Binding-site contacts:
Ligand atom C3 contacts residue ASN167 of chain 1.F at 3.8 Å.
Ligand atom C4 contacts residue ASN167 of chain 1.F at 4.2 Å.
Ligand atom C8 contacts residue ILE164 of chain 1.F at 4.2 Å (hydrophobic).
Ligand atom C8 contacts residue ASN167 of chain 1.F at 4.1 Å.
Ligand atom C5 contacts residue ARG162 of chain 1.F at 4.2 Å.
Ligand atom O5 contacts residue ASN167 of chain 1.F at 2.4 Å (h-bond).
Ligand atom C8 contacts residue ARG278 of chain 1.C at 4.0 Å.
Ligand atom N2 contacts residue ASN167 of chain 1.F at 2.9 Å (h-bond).
Ligand atom C7 contacts residue ASN167 of chain 1.F at 3.4 Å.
Ligand atom C1 contacts residue ARG162 of chain 1.F at 4.2 Å.
Ligand atom O5 contacts residue ARG162 of chain 1.F at 3.3 Å (salt-bridge).
Ligand atom C6 contacts residue VAL144 of chain 1.F at 4.4 Å (hydrophobic).
Ligand atom O6 contacts residue ARG162 of chain 1.F at 4.0 Å.
Ligand atom O7 contacts residue ASN167 of chain 1.F at 3.6 Å (h-bond).
Ligand atom C7 contacts residue ARG278 of chain 1.C at 3.9 Å.
Ligand atom C2 contacts residue ASN167 of chain 1.F at 2.5 Å.
Ligand atom C6 contacts residue ARG162 of chain 1.F at 4.0 Å.
Ligand atom C1 contacts residue ASN167 of chain 1.F at 1.4 Å.
Ligand atom O7 contacts residue ARG278 of chain 1.C at 3.2 Å (salt-bridge).
Ligand atom C5 contacts residue ASN167 of chain 1.F at 3.6 Å.
Ligand atom N2 contacts residue THR168 of chain 1.F at 4.4 Å.

Sequence of chain 1.F:
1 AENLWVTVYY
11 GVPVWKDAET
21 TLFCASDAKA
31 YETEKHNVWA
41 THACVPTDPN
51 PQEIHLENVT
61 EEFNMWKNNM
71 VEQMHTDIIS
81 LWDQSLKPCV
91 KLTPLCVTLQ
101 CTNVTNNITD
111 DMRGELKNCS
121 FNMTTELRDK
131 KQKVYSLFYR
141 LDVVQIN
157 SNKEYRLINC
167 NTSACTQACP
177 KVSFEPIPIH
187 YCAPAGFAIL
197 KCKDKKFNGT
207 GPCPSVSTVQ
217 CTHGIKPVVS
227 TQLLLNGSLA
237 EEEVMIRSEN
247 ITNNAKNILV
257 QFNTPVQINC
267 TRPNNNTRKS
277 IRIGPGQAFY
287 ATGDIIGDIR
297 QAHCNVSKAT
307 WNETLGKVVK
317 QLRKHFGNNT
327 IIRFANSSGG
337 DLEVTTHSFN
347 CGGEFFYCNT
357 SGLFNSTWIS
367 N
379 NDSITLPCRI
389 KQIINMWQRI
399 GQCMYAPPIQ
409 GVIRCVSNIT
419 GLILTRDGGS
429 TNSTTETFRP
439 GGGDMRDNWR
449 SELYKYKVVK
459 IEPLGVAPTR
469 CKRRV

This protein binds this small molecule.
Small molecule (SMILES): CC(=O)N[C@H]1[C@H](O[C@H]2[C@H](O)[C@@H](NC(C)=O)CO[C@@H]2CO)O[C@H](CO)[C@@H](O)[C@@H]1O

Sequence of chain 1.C:
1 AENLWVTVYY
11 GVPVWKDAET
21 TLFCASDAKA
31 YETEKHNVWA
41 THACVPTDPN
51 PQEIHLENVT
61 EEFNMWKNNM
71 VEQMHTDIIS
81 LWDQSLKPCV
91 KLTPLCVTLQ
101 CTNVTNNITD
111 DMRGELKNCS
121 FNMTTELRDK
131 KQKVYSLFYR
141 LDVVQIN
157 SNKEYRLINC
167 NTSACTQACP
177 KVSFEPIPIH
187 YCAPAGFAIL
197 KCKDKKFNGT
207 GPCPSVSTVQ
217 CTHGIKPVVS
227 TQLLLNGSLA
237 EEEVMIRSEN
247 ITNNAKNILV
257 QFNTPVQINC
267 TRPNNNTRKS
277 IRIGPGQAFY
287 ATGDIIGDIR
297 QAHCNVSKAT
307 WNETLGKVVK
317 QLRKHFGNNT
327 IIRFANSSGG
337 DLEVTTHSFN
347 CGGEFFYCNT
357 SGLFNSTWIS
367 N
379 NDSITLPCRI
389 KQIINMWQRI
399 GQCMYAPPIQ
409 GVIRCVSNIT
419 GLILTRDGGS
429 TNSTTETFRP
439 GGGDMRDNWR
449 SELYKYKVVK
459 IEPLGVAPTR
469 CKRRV